Sequence of chain 1.A:
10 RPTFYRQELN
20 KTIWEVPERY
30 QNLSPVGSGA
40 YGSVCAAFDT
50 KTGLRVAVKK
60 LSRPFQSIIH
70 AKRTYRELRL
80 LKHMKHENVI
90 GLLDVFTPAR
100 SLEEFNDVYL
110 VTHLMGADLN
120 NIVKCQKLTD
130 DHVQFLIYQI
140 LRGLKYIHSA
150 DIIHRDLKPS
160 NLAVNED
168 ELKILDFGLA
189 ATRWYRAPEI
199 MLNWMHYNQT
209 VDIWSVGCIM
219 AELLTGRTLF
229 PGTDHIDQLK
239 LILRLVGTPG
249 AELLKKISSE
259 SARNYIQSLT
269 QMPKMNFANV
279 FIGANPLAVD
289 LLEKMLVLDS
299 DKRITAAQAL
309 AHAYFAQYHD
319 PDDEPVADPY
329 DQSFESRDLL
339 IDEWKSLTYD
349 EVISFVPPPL

Binding-site contacts:
Ligand atom C23 contacts residue MET114 of chain 1.A at 3.6 Å (hydrophobic).
Ligand atom C14 contacts residue MET114 of chain 1.A at 3.9 Å (hydrophobic).
Ligand atom C20 contacts residue ALA116 of chain 1.A at 4.1 Å (hydrophobic).
Ligand atom C2 contacts residue ALA56 of chain 1.A at 3.8 Å (hydrophobic).
Ligand atom C13 contacts residue ALA56 of chain 1.A at 3.9 Å (hydrophobic).
Ligand atom C10 contacts residue THR111 of chain 1.A at 3.7 Å.
Ligand atom C19 contacts residue ALA116 of chain 1.A at 3.8 Å (hydrophobic).
Ligand atom N1 contacts residue THR111 of chain 1.A at 2.9 Å (h-bond).
Ligand atom O15 contacts residue MET114 of chain 1.A at 2.9 Å (h-bond).
Ligand atom C19 contacts residue ASP117 of chain 1.A at 3.9 Å.
Ligand atom C2 contacts residue THR111 of chain 1.A at 4.0 Å.
Ligand atom C4 contacts residue LEU172 of chain 1.A at 4.0 Å (hydrophobic).
Ligand atom C12 contacts residue LEU109 of chain 1.A at 3.8 Å (hydrophobic).
Ligand atom C10 contacts residue LYS58 of chain 1.A at 3.9 Å.
Ligand atom O15 contacts residue HIS112 of chain 1.A at 3.7 Å.
Ligand atom C27 contacts residue VAL35 of chain 1.A at 4.1 Å (hydrophobic).
Ligand atom C18 contacts residue ASP117 of chain 1.A at 4.1 Å.
Ligand atom C13 contacts residue LYS58 of chain 1.A at 4.1 Å.
Ligand atom N1 contacts residue ILE89 of chain 1.A at 4.2 Å.
Ligand atom F11 contacts residue LYS58 of chain 1.A at 4.1 Å.
Ligand atom F11 contacts residue THR111 of chain 1.A at 3.9 Å.
Ligand atom N1 contacts residue HIS112 of chain 1.A at 3.1 Å (h-bond).
Ligand atom O21 contacts residue MET114 of chain 1.A at 3.5 Å (h-bond).
Ligand atom O21 contacts residue GLY115 of chain 1.A at 3.4 Å (h-bond).
Ligand atom C28 contacts residue MET114 of chain 1.A at 3.4 Å (hydrophobic).
Ligand atom C20 contacts residue MET114 of chain 1.A at 3.7 Å (hydrophobic).
Ligand atom C12 contacts residue LYS58 of chain 1.A at 3.5 Å.
Ligand atom O15 contacts residue LEU113 of chain 1.A at 3.6 Å.
Ligand atom O21 contacts residue ALA116 of chain 1.A at 3.8 Å.
Ligand atom C24 contacts residue GLY115 of chain 1.A at 3.3 Å.
Ligand atom C7 contacts residue THR111 of chain 1.A at 4.0 Å.
Ligand atom C23 contacts residue GLY115 of chain 1.A at 3.9 Å.
Ligand atom C12 contacts residue THR111 of chain 1.A at 3.7 Å.
Ligand atom C13 contacts residue THR111 of chain 1.A at 3.5 Å.
Ligand atom N5 contacts residue VAL43 of chain 1.A at 4.0 Å.
Ligand atom F11 contacts residue LEU80 of chain 1.A at 3.4 Å.
Ligand atom N1 contacts residue ALA56 of chain 1.A at 3.4 Å.
Ligand atom C22 contacts residue MET114 of chain 1.A at 3.9 Å (hydrophobic).
Ligand atom F11 contacts residue LEU109 of chain 1.A at 3.1 Å.
Ligand atom N25 contacts residue GLY115 of chain 1.A at 3.3 Å (h-bond).

A protein and the small-molecule ligand that binds it are described below.
Small molecule (SMILES): Nc1c(C(=O)c2cccc(OC3CCNCC3)c2)cnn1-c1ccc(F)cc1